Binding-site contacts:
Ligand atom N3 contacts residue VAL19 of chain 1.A at 3.7 Å.
Ligand atom N1 contacts residue LEU135 of chain 1.A at 3.5 Å.
Ligand atom CAE contacts residue ILE11 of chain 1.A at 3.4 Å (hydrophobic).
Ligand atom N6 contacts residue LEU84 of chain 1.A at 3.5 Å (h-bond).
Ligand atom N5 contacts residue LEU135 of chain 1.A at 3.8 Å.
Ligand atom OAB contacts residue LEU135 of chain 1.A at 3.7 Å.
Ligand atom OAD contacts residue LYS90 of chain 1.A at 3.2 Å.
Ligand atom CAV contacts residue ALA32 of chain 1.A at 3.6 Å (hydrophobic).
Ligand atom N6 contacts residue ILE11 of chain 1.A at 3.7 Å.
Ligand atom CAH contacts residue HIS85 of chain 1.A at 3.3 Å.
Ligand atom N2 contacts residue ASP146 of chain 1.A at 2.9 Å (salt-bridge).
Ligand atom N7 contacts residue ASP87 of chain 1.A at 3.5 Å (salt-bridge).
Ligand atom CAQ contacts residue ILE11 of chain 1.A at 3.5 Å (hydrophobic).
Ligand atom N1 contacts residue GLU82 of chain 1.A at 3.0 Å (salt-bridge).
Ligand atom SAY contacts residue LYS90 of chain 1.A at 3.8 Å.
Ligand atom N1 contacts residue ALA32 of chain 1.A at 3.2 Å.
Ligand atom CAJ contacts residue VAL65 of chain 1.A at 3.8 Å (hydrophobic).
Ligand atom OAB contacts residue LEU84 of chain 1.A at 2.9 Å (h-bond).
Ligand atom CAS contacts residue ALA32 of chain 1.A at 3.5 Å (hydrophobic).
Ligand atom N2 contacts residue LYS34 of chain 1.A at 3.5 Å (salt-bridge).
Ligand atom CAQ contacts residue LEU84 of chain 1.A at 3.8 Å (hydrophobic).
Ligand atom CAI contacts residue ALA145 of chain 1.A at 3.7 Å (hydrophobic).
Ligand atom N5 contacts residue ILE11 of chain 1.A at 3.5 Å.
Ligand atom CAU contacts residue ASP146 of chain 1.A at 3.6 Å.
Ligand atom CAG contacts residue ASP87 of chain 1.A at 3.5 Å.
Ligand atom CAI contacts residue PHE81 of chain 1.A at 3.7 Å (hydrophobic).
Ligand atom CAX contacts residue LEU135 of chain 1.A at 3.6 Å (hydrophobic).
Ligand atom CAI contacts residue ASP146 of chain 1.A at 3.4 Å.
Ligand atom CAH contacts residue GLN86 of chain 1.A at 3.8 Å.
Ligand atom OAB contacts residue PHE83 of chain 1.A at 3.3 Å.
Ligand atom CAS contacts residue LEU135 of chain 1.A at 3.4 Å (hydrophobic).
Ligand atom N3 contacts residue ASP146 of chain 1.A at 3.6 Å.
Ligand atom OAD contacts residue ASP87 of chain 1.A at 3.1 Å (salt-bridge).
Ligand atom CAJ contacts residue PHE81 of chain 1.A at 3.5 Å (hydrophobic).
Ligand atom OAC contacts residue LYS90 of chain 1.A at 3.5 Å (salt-bridge).
Ligand atom CAT contacts residue LEU135 of chain 1.A at 3.4 Å (hydrophobic).
Ligand atom CAS contacts residue GLU82 of chain 1.A at 3.8 Å.
Ligand atom CAF contacts residue LEU84 of chain 1.A at 3.2 Å (hydrophobic).
Ligand atom CAV contacts residue LEU135 of chain 1.A at 3.7 Å (hydrophobic).
Ligand atom OAD contacts residue GLN86 of chain 1.A at 3.3 Å.

This protein binds this small molecule.
Small molecule (SMILES): NS(=O)(=O)c1ccc(N/N=C2\C(=O)Nc3ccc4[nH]nnc4c32)cc1

Sequence of chain 1.A:
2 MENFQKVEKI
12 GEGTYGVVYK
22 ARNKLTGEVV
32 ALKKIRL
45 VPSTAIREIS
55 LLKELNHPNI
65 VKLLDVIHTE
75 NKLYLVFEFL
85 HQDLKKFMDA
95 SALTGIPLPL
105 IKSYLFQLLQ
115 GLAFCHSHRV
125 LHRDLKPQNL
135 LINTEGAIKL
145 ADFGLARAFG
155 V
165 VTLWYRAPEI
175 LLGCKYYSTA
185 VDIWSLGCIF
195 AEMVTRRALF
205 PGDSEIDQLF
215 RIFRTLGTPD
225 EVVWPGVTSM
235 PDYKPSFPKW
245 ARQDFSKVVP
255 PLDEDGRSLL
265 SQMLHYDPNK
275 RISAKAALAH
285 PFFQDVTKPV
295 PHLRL